The protein below binds the small molecule below.
Small molecule (SMILES): CC(=O)N[C@@H]1[C@@H](O)[C@H](O)[C@@H](CO)O[C@H]1O

Sequence of chain 1.D:
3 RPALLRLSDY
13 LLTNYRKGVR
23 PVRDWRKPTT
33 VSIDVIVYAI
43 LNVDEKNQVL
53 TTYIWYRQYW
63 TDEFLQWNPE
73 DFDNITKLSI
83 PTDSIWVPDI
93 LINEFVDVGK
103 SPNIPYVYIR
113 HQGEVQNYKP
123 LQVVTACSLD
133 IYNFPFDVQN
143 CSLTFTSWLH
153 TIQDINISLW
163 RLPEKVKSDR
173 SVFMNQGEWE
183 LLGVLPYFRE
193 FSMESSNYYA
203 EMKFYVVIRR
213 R

Binding-site contacts:
Ligand atom N2 contacts residue ASN76 of chain 1.D at 2.9 Å (h-bond).
Ligand atom C8 contacts residue ASP75 of chain 1.D at 3.3 Å.
Ligand atom O7 contacts residue ASN76 of chain 1.D at 3.2 Å (h-bond).
Ligand atom C5 contacts residue ASN76 of chain 1.D at 3.7 Å.
Ligand atom C2 contacts residue ASN76 of chain 1.D at 2.5 Å.
Ligand atom O7 contacts residue ARG28 of chain 1.E at 4.0 Å.
Ligand atom O5 contacts residue ASN76 of chain 1.D at 2.4 Å (h-bond).
Ligand atom C7 contacts residue ASP75 of chain 1.D at 4.2 Å.
Ligand atom C7 contacts residue ASN76 of chain 1.D at 3.2 Å.
Ligand atom C1 contacts residue ASN76 of chain 1.D at 1.4 Å.
Ligand atom C3 contacts residue ASN76 of chain 1.D at 3.8 Å.
Ligand atom C8 contacts residue ASN76 of chain 1.D at 4.4 Å.
Ligand atom C4 contacts residue ASN76 of chain 1.D at 4.2 Å.
Ligand atom O7 contacts residue ASP75 of chain 1.D at 4.3 Å.

Sequence of chain 1.E:
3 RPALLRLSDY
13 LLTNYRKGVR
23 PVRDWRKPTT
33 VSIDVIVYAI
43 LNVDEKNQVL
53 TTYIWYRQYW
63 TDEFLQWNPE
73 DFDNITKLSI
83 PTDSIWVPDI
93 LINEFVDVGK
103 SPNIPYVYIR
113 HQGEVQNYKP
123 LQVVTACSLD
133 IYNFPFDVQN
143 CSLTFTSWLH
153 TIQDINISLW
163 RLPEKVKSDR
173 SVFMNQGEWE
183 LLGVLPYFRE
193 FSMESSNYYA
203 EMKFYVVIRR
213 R